Sequence of chain 1.B:
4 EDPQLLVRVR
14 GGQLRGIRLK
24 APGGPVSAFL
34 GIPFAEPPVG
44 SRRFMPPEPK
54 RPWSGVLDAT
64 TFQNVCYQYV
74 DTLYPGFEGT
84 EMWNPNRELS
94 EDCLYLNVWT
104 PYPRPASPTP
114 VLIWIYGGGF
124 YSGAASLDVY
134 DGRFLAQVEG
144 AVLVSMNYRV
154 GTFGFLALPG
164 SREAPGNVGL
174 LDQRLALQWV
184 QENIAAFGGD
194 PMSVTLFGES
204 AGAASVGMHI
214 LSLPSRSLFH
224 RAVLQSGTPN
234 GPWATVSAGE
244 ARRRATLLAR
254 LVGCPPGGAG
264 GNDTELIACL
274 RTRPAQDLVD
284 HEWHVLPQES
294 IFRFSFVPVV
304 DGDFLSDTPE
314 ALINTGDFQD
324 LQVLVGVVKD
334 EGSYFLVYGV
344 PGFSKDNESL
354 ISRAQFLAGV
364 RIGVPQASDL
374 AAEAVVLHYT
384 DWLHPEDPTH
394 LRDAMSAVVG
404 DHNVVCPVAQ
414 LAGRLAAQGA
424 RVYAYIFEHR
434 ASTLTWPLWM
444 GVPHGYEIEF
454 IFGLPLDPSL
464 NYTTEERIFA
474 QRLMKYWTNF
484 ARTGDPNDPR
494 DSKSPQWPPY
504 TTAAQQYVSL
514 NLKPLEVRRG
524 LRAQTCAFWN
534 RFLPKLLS

Binding-site contacts:
Ligand atom C4 contacts residue ASN265 of chain 1.B at 4.3 Å.
Ligand atom C2 contacts residue ASN265 of chain 1.B at 2.5 Å.
Ligand atom C7 contacts residue ASN265 of chain 1.B at 3.1 Å.
Ligand atom C1 contacts residue THR267 of chain 1.B at 4.3 Å.
Ligand atom C8 contacts residue ASN265 of chain 1.B at 3.4 Å.
Ligand atom N2 contacts residue ASN265 of chain 1.B at 2.7 Å (h-bond).
Ligand atom C1 contacts residue ASN265 of chain 1.B at 1.5 Å.
Ligand atom O7 contacts residue ASN265 of chain 1.B at 3.8 Å.
Ligand atom C5 contacts residue ASN265 of chain 1.B at 3.7 Å.
Ligand atom O5 contacts residue ASN265 of chain 1.B at 2.4 Å (h-bond).
Ligand atom C3 contacts residue ASN265 of chain 1.B at 3.9 Å.

A protein and the small-molecule ligand that binds it are described below.
Small molecule (SMILES): CC(=O)N[C@@H]1[C@@H](O)[C@H](O)[C@@H](CO)O[C@H]1O